Binding-site contacts:
Ligand atom O6 contacts residue HIS92 of chain 1.B at 3.5 Å.
Ligand atom O6 contacts residue HIS117 of chain 1.B at 3.4 Å (h-bond).
Ligand atom CL1 contacts residue LEU197 of chain 1.B at 3.5 Å.
Ligand atom C8 contacts residue VAL119 of chain 1.B at 3.8 Å (hydrophobic).
Ligand atom C11 contacts residue HIS92 of chain 1.B at 3.9 Å.
Ligand atom N1 contacts residue HIS94 of chain 1.B at 3.2 Å (h-bond).
Ligand atom N25 contacts residue THR199 of chain 1.B at 3.4 Å (h-bond).
Ligand atom C18 contacts residue LEU197 of chain 1.B at 3.8 Å (hydrophobic).
Ligand atom N1 contacts residue ZN1 of chain 1.G at 1.8 Å.
Ligand atom C10 contacts residue GLN90 of chain 1.B at 3.7 Å.
Ligand atom S4 contacts residue THR198 of chain 1.B at 3.8 Å.
Ligand atom O6 contacts residue VAL140 of chain 1.B at 3.8 Å.
Ligand atom O24 contacts residue GLN90 of chain 1.B at 3.2 Å (h-bond).
Ligand atom N1 contacts residue HIS92 of chain 1.B at 3.2 Å (h-bond).
Ligand atom C9 contacts residue VAL119 of chain 1.B at 3.8 Å (hydrophobic).
Ligand atom C12 contacts residue HIS92 of chain 1.B at 3.3 Å.
Ligand atom S14 contacts residue GLN90 of chain 1.B at 3.4 Å (h-bond).
Ligand atom N1 contacts residue HIS117 of chain 1.B at 3.2 Å (h-bond).
Ligand atom O5 contacts residue THR198 of chain 1.B at 3.0 Å (h-bond).
Ligand atom C7 contacts residue HIS92 of chain 1.B at 3.5 Å.
Ligand atom S4 contacts residue HIS117 of chain 1.B at 3.9 Å.
Ligand atom O6 contacts residue TRP208 of chain 1.B at 3.3 Å.
Ligand atom S4 contacts residue TRP208 of chain 1.B at 3.9 Å.
Ligand atom CL1 contacts residue VAL140 of chain 1.B at 3.3 Å.
Ligand atom N1 contacts residue GLU104 of chain 1.B at 3.8 Å.
Ligand atom S4 contacts residue HIS92 of chain 1.B at 3.8 Å.
Ligand atom C7 contacts residue ZN1 of chain 1.G at 3.9 Å.
Ligand atom O5 contacts residue TRP208 of chain 1.B at 3.2 Å.
Ligand atom CL1 contacts residue VAL119 of chain 1.B at 3.7 Å.
Ligand atom N1 contacts residue THR198 of chain 1.B at 2.7 Å (h-bond).
Ligand atom O6 contacts residue ZN1 of chain 1.G at 3.0 Å.
Ligand atom C18 contacts residue PRO201 of chain 1.B at 4.0 Å (hydrophobic).
Ligand atom S4 contacts residue ZN1 of chain 1.G at 3.0 Å.
Ligand atom C9 contacts residue LEU197 of chain 1.B at 4.0 Å (hydrophobic).
Ligand atom C19 contacts residue PRO201 of chain 1.B at 3.5 Å (hydrophobic).
Ligand atom O5 contacts residue LEU197 of chain 1.B at 3.4 Å.
Ligand atom C30 contacts residue HIS66 of chain 1.B at 3.9 Å.
Ligand atom C29 contacts residue HIS66 of chain 1.B at 3.9 Å.
Ligand atom O24 contacts residue GLN69 of chain 1.B at 3.5 Å (h-bond).
Ligand atom C8 contacts residue LEU197 of chain 1.B at 3.8 Å (hydrophobic).

Sequence of chain 1.B:
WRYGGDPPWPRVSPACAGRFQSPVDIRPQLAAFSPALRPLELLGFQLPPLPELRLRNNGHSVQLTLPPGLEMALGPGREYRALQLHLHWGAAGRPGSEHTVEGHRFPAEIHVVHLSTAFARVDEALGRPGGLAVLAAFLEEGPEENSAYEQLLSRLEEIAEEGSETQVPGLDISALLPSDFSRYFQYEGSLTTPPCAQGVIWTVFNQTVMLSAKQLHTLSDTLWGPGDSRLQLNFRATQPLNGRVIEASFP

A protein and the small-molecule ligand that binds it are described below.
Small molecule (SMILES): CCCCNC(=O)c1cc(S(N)(=O)=O)c(Cl)cc1SCCc1ccccc1